Sequence of chain 1.B:
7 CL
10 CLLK

Sequence of chain 1.D:
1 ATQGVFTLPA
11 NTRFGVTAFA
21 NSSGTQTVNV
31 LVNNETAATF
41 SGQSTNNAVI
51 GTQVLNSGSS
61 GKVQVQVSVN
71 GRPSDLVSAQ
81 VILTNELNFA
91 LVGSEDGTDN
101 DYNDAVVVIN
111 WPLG

The protein below binds the small molecule below.
Small molecule (SMILES): C[C@@H]1O[C@@H](CC(=O)O)[C@@H](O)[C@H](O)[C@@H]1O

Sequence of chain 1.A:
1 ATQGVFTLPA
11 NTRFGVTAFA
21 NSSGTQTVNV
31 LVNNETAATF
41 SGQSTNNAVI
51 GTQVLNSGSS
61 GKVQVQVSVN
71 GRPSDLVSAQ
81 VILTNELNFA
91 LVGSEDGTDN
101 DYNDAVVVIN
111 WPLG

Binding-site contacts:
Ligand atom O3 contacts residue CA1 of chain 1.H at 2.5 Å.
Ligand atom O7A contacts residue SER23 of chain 1.A at 3.8 Å.
Ligand atom O5 contacts residue SER23 of chain 1.A at 2.8 Å (h-bond).
Ligand atom C3 contacts residue CA1 of chain 1.H at 3.5 Å.
Ligand atom C7 contacts residue LYS13 of chain 1.B at 1.4 Å.
Ligand atom C1M contacts residue GLY114 of chain 1.D at 3.7 Å.
Ligand atom C2 contacts residue CA1 of chain 1.H at 3.6 Å.
Ligand atom C1 contacts residue SER23 of chain 1.A at 3.8 Å.
Ligand atom O5 contacts residue SER22 of chain 1.A at 3.4 Å (h-bond).
Ligand atom C1M contacts residue SER23 of chain 1.A at 3.4 Å.
Ligand atom C5 contacts residue SER22 of chain 1.A at 3.4 Å.
Ligand atom O4 contacts residue ASP96 of chain 1.A at 2.6 Å (salt-bridge).
Ligand atom O4 contacts residue GLU95 of chain 1.A at 3.5 Å (salt-bridge).
Ligand atom C2 contacts residue GLY114 of chain 1.D at 3.4 Å.
Ligand atom O3 contacts residue ASP104 of chain 1.A at 3.1 Å (salt-bridge).
Ligand atom C1M contacts residue LYS13 of chain 1.B at 3.6 Å.
Ligand atom C5 contacts residue LYS13 of chain 1.B at 3.5 Å.
Ligand atom O4 contacts residue ASP104 of chain 1.A at 3.3 Å (salt-bridge).
Ligand atom C3 contacts residue CA1 of chain 1.I at 3.5 Å.
Ligand atom O4 contacts residue CA1 of chain 1.I at 2.6 Å.
Ligand atom C5 contacts residue SER23 of chain 1.A at 3.8 Å.
Ligand atom O5 contacts residue LYS13 of chain 1.B at 3.6 Å.
Ligand atom C4 contacts residue CA1 of chain 1.I at 3.4 Å.
Ligand atom O2 contacts residue SER22 of chain 1.A at 3.5 Å.
Ligand atom O2 contacts residue ASN21 of chain 1.A at 3.1 Å (h-bond).
Ligand atom C4 contacts residue ASP96 of chain 1.A at 3.5 Å.
Ligand atom C7 contacts residue SER23 of chain 1.A at 3.7 Å.
Ligand atom C4 contacts residue ASP104 of chain 1.A at 3.4 Å.
Ligand atom O3 contacts residue ASP99 of chain 1.A at 2.5 Å (salt-bridge).
Ligand atom O3 contacts residue CA1 of chain 1.I at 2.6 Å.
Ligand atom C4 contacts residue SER22 of chain 1.A at 3.6 Å.
Ligand atom O4 contacts residue ASP99 of chain 1.A at 3.7 Å.
Ligand atom C1 contacts residue LYS13 of chain 1.B at 3.6 Å.
Ligand atom O3 contacts residue ASP101 of chain 1.A at 3.0 Å (salt-bridge).
Ligand atom O7A contacts residue LYS13 of chain 1.B at 2.3 Å (salt-bridge).
Ligand atom C3 contacts residue ASP99 of chain 1.A at 3.2 Å.
Ligand atom O2 contacts residue CA1 of chain 1.H at 2.6 Å.
Ligand atom O2 contacts residue GLY114 of chain 1.D at 2.3 Å (h-bond).
Ligand atom C4 contacts residue CA1 of chain 1.H at 3.8 Å.
Ligand atom C6 contacts residue LYS13 of chain 1.B at 2.5 Å.